Sequence of chain 1.B:
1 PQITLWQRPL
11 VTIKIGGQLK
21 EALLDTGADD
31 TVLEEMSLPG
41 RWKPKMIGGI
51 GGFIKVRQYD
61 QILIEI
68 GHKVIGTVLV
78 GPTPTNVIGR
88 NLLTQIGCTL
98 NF

Sequence of chain 1.A:
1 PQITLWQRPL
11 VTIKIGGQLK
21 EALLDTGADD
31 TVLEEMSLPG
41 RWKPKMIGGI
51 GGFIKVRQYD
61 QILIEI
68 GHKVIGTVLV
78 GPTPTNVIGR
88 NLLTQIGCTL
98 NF

This protein binds this small molecule.
Small molecule (SMILES): CC(C)(C)OC(=O)N[C@@H](Cc1ccccc1)[C@H](O)CN[C@@H](Cc1ccccc1)C(=O)N[C@@H](CCC(=O)O)C(=O)N[C@@H](Cc1ccccc1)C(N)=O

Binding-site contacts:
Ligand atom CA1 contacts residue GLY27 of chain 1.B at 3.3 Å.
Ligand atom CE22 contacts residue GLY49 of chain 1.A at 3.5 Å.
Ligand atom CB1 contacts residue GLY27 of chain 1.B at 3.1 Å.
Ligand atom CE22 contacts residue GLY48 of chain 1.A at 3.3 Å.
Ligand atom CB contacts residue ASP25 of chain 1.B at 3.0 Å.
Ligand atom OE2 contacts residue ASP30 of chain 1.A at 2.9 Å (salt-bridge).
Ligand atom CZ1 contacts residue PRO81 of chain 1.A at 3.3 Å (hydrophobic).
Ligand atom N contacts residue ASP25 of chain 1.B at 2.5 Å (salt-bridge).
Ligand atom CG3 contacts residue GLY48 of chain 1.A at 3.5 Å.
Ligand atom N2 contacts residue GLY27 of chain 1.A at 3.0 Å (h-bond).
Ligand atom C3 contacts residue GLY48 of chain 1.B at 2.8 Å.
Ligand atom CD1 contacts residue THR82 of chain 1.B at 3.5 Å.
Ligand atom O3 contacts residue GLY27 of chain 1.A at 3.3 Å (h-bond).
Ligand atom O3 contacts residue ASP29 of chain 1.A at 3.2 Å (salt-bridge).
Ligand atom CE11 contacts residue THR82 of chain 1.A at 3.4 Å.
Ligand atom CZ1 contacts residue THR82 of chain 1.A at 3.6 Å.
Ligand atom C5 contacts residue GLY27 of chain 1.B at 3.5 Å.
Ligand atom N3 contacts residue GLY48 of chain 1.A at 2.8 Å (h-bond).
Ligand atom CA contacts residue GLY27 of chain 1.A at 3.3 Å.
Ligand atom CM contacts residue ASP25 of chain 1.B at 3.1 Å.
Ligand atom C2 contacts residue ILE50 of chain 1.A at 3.4 Å (hydrophobic).
Ligand atom CA contacts residue ASP25 of chain 1.B at 3.1 Å.
Ligand atom OE2 contacts residue ASP29 of chain 1.A at 3.1 Å (salt-bridge).
Ligand atom CE21 contacts residue ILE50 of chain 1.B at 3.6 Å (hydrophobic).
Ligand atom CE21 contacts residue PRO81 of chain 1.A at 3.5 Å (hydrophobic).
Ligand atom CD22 contacts residue GLY48 of chain 1.A at 3.1 Å.
Ligand atom CD contacts residue ASP30 of chain 1.A at 3.5 Å.
Ligand atom CE1 contacts residue THR82 of chain 1.B at 2.9 Å.
Ligand atom CZ contacts residue THR82 of chain 1.B at 3.0 Å.
Ligand atom OXT contacts residue ASP25 of chain 1.A at 2.3 Å (salt-bridge).
Ligand atom O4 contacts residue GLY48 of chain 1.A at 2.7 Å (h-bond).
Ligand atom N contacts residue ASP25 of chain 1.A at 3.5 Å (salt-bridge).
Ligand atom N1 contacts residue GLY27 of chain 1.B at 3.0 Å (h-bond).
Ligand atom CE12 contacts residue PHE53 of chain 1.A at 3.4 Å (hydrophobic).
Ligand atom O4 contacts residue ILE47 of chain 1.A at 3.5 Å.
Ligand atom OE2 contacts residue ALA28 of chain 1.A at 3.6 Å.
Ligand atom O1 contacts residue GLY49 of chain 1.B at 3.4 Å.
Ligand atom C5 contacts residue ASP25 of chain 1.A at 3.0 Å.
Ligand atom OE1 contacts residue ASP30 of chain 1.A at 2.7 Å (salt-bridge).
Ligand atom O1 contacts residue GLY48 of chain 1.B at 3.5 Å (h-bond).